A small-molecule ligand and the protein it binds are described below.
Small molecule (SMILES): CC(=O)N[C@H]1[C@H](O[C@H]2[C@H](O)[C@@H](NC(C)=O)CO[C@@H]2CO[C@@H]2O[C@@H](C)[C@@H](O)[C@@H](O)[C@@H]2O)O[C@H](CO)[C@@H](O[C@@H]2O[C@H](CO)[C@@H](O)[C@H](O[C@H]3O[C@H](CO)[C@@H](O)[C@H](O)[C@@H]3O)[C@@H]2O)[C@@H]1O

Sequence of chain 37.E:
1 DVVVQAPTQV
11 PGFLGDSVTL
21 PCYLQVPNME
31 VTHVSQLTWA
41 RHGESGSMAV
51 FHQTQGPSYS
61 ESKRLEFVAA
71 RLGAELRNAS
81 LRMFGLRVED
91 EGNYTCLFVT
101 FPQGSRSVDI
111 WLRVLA

Binding-site contacts:
Ligand atom C3 contacts residue TRP111 of chain 37.E at 3.7 Å (hydrophobic).
Ligand atom C4 contacts residue ASN93 of chain 37.E at 3.6 Å.
Ligand atom N2 contacts residue GLY92 of chain 37.E at 4.2 Å.
Ligand atom C2 contacts residue TRP111 of chain 37.E at 4.1 Å (hydrophobic).
Ligand atom C5 contacts residue TRP111 of chain 37.E at 3.7 Å (hydrophobic).
Ligand atom O3 contacts residue ASN93 of chain 37.E at 4.0 Å.
Ligand atom O3 contacts residue TRP111 of chain 37.E at 4.3 Å.
Ligand atom N2 contacts residue ASN93 of chain 37.E at 2.5 Å (h-bond).
Ligand atom O5 contacts residue TRP111 of chain 37.E at 4.3 Å.
Ligand atom C6 contacts residue ASN93 of chain 37.E at 3.1 Å.
Ligand atom C7 contacts residue GLY92 of chain 37.E at 4.2 Å.
Ligand atom O5 contacts residue ASN93 of chain 37.E at 4.1 Å.
Ligand atom C7 contacts residue ASN93 of chain 37.E at 3.5 Å.
Ligand atom C5 contacts residue ASN93 of chain 37.E at 3.5 Å.
Ligand atom C4 contacts residue TRP111 of chain 37.E at 4.0 Å (hydrophobic).
Ligand atom C3 contacts residue ASN93 of chain 37.E at 3.1 Å.
Ligand atom C1 contacts residue TRP111 of chain 37.E at 3.9 Å (hydrophobic).
Ligand atom O7 contacts residue ASN93 of chain 37.E at 3.9 Å.
Ligand atom O5 contacts residue ASN93 of chain 37.E at 2.3 Å (h-bond).
Ligand atom C1 contacts residue ASN93 of chain 37.E at 1.4 Å.
Ligand atom O4 contacts residue TRP111 of chain 37.E at 3.4 Å.
Ligand atom C8 contacts residue GLY92 of chain 37.E at 3.6 Å.
Ligand atom C8 contacts residue GLU91 of chain 37.E at 3.8 Å.
Ligand atom N2 contacts residue TRP111 of chain 37.E at 3.5 Å.
Ligand atom C8 contacts residue TRP111 of chain 37.E at 3.3 Å (hydrophobic).
Ligand atom O7 contacts residue TRP111 of chain 37.E at 3.6 Å.
Ligand atom C5 contacts residue ASN93 of chain 37.E at 4.0 Å.
Ligand atom C2 contacts residue ASN93 of chain 37.E at 1.8 Å.
Ligand atom C6 contacts residue HIS42 of chain 37.E at 4.3 Å.
Ligand atom C7 contacts residue TRP111 of chain 37.E at 3.8 Å (hydrophobic).